Sequence of chain 41.E:
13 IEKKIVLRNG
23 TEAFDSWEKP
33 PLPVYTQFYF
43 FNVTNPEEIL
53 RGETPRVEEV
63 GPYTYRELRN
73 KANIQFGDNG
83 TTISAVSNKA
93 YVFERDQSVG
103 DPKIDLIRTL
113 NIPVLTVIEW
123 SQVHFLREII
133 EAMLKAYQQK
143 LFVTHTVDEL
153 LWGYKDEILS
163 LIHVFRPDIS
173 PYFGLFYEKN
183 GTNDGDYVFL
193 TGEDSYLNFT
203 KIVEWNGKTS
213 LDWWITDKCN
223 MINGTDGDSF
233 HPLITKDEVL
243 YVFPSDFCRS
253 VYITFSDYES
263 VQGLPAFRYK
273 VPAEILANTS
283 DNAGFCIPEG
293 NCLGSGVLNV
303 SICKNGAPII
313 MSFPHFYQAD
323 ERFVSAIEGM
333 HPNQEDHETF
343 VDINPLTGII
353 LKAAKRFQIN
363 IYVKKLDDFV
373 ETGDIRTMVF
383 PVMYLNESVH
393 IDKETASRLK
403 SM

Binding-site contacts:
Ligand atom C5 contacts residue ASN280 of chain 41.E at 3.7 Å.
Ligand atom C3 contacts residue ASN280 of chain 41.E at 3.8 Å.
Ligand atom N2 contacts residue ASN280 of chain 41.E at 2.9 Å (h-bond).
Ligand atom C8 contacts residue GLY296 of chain 41.E at 4.4 Å.
Ligand atom C7 contacts residue ASN280 of chain 41.E at 3.9 Å.
Ligand atom O5 contacts residue ASN280 of chain 41.E at 2.4 Å (h-bond).
Ligand atom C2 contacts residue ASN280 of chain 41.E at 2.5 Å.
Ligand atom O7 contacts residue ASN280 of chain 41.E at 4.4 Å.
Ligand atom C1 contacts residue ASN280 of chain 41.E at 1.4 Å.
Ligand atom C8 contacts residue ARG324 of chain 41.E at 4.2 Å.
Ligand atom C4 contacts residue ASN280 of chain 41.E at 4.2 Å.

This protein binds this small molecule.
Small molecule (SMILES): CC(=O)N[C@H]1[C@H](O[C@H]2[C@H](O)[C@@H](NC(C)=O)CO[C@@H]2CO)O[C@H](CO)[C@@H](O)[C@@H]1O